This protein binds this small molecule.
Small molecule (SMILES): CC(=O)N[C@@H]1[C@@H](O)[C@H](O)[C@@H](CO)O[C@H]1O

Binding-site contacts:
Ligand atom C7 contacts residue ASN798 of chain 1.C at 3.2 Å.
Ligand atom C4 contacts residue ASN798 of chain 1.C at 4.2 Å.
Ligand atom C5 contacts residue ASN798 of chain 1.C at 3.7 Å.
Ligand atom O7 contacts residue ASN798 of chain 1.C at 3.1 Å (h-bond).
Ligand atom C5 contacts residue SER800 of chain 1.C at 4.1 Å.
Ligand atom N2 contacts residue ASN798 of chain 1.C at 2.9 Å (h-bond).
Ligand atom C3 contacts residue ASN798 of chain 1.C at 3.8 Å.
Ligand atom C2 contacts residue ASN798 of chain 1.C at 2.4 Å.
Ligand atom C1 contacts residue SER800 of chain 1.C at 3.5 Å.
Ligand atom C6 contacts residue GLN801 of chain 1.C at 4.2 Å.
Ligand atom C8 contacts residue ASN798 of chain 1.C at 4.4 Å.
Ligand atom O5 contacts residue SER800 of chain 1.C at 3.7 Å.
Ligand atom O5 contacts residue ASN798 of chain 1.C at 2.4 Å (h-bond).
Ligand atom C1 contacts residue ASN798 of chain 1.C at 1.4 Å.

Sequence of chain 1.C:
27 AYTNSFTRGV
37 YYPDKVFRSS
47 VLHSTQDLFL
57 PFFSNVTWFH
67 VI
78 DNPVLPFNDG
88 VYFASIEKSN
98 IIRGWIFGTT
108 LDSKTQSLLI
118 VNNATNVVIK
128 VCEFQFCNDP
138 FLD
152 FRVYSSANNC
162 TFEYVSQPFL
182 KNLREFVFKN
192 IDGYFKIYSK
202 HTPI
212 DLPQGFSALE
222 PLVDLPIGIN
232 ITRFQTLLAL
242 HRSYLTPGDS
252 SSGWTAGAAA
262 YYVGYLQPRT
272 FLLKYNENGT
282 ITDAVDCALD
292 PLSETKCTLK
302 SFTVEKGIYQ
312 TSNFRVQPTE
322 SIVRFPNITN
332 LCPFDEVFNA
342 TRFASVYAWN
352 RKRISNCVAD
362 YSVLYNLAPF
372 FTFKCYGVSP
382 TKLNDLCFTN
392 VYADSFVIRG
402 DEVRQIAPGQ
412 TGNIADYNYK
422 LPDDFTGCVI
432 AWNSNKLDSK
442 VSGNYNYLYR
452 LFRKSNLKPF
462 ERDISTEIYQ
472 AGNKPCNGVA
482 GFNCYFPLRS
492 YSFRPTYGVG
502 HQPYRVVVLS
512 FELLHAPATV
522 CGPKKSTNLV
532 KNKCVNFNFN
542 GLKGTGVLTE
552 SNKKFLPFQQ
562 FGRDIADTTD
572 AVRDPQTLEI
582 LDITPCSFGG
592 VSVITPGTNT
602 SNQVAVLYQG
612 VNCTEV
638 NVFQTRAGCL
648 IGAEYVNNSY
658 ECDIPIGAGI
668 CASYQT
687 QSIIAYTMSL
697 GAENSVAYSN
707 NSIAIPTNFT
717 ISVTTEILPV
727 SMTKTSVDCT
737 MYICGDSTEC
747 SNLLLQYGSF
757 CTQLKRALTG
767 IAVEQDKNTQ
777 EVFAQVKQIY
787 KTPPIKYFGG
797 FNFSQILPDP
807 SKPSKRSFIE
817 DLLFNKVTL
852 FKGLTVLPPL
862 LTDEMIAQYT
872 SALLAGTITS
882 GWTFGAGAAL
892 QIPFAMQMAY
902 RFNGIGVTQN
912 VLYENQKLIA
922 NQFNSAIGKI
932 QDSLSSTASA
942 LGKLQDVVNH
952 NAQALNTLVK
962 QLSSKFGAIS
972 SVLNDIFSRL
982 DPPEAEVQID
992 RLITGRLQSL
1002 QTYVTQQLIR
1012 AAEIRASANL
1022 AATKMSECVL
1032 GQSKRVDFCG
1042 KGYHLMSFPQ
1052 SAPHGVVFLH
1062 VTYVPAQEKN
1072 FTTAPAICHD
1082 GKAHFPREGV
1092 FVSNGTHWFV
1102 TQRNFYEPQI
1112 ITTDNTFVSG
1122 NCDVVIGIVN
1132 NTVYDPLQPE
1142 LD